The protein below binds the small molecule below.
Small molecule (SMILES): Cc1oc(-c2ccccc2)nc1CCCc1ccc(C[C@@H](C(=O)O)n2nccn2)cc1

Binding-site contacts:
Ligand atom C22 contacts residue ILE135 of chain 1.A at 3.6 Å (hydrophobic).
Ligand atom C24 contacts residue CYS79 of chain 1.A at 3.6 Å (hydrophobic).
Ligand atom C4 contacts residue SER83 of chain 1.A at 3.3 Å.
Ligand atom O1 contacts residue HIS117 of chain 1.A at 3.7 Å.
Ligand atom C24 contacts residue ILE135 of chain 1.A at 3.8 Å (hydrophobic).
Ligand atom C2 contacts residue SER83 of chain 1.A at 3.4 Å.
Ligand atom N9 contacts residue HIS243 of chain 1.A at 3.0 Å (h-bond).
Ligand atom O1 contacts residue HIS243 of chain 1.A at 3.0 Å (h-bond).
Ligand atom C12 contacts residue SER83 of chain 1.A at 3.6 Å.
Ligand atom C25 contacts residue CYS79 of chain 1.A at 3.8 Å (hydrophobic).
Ligand atom N6 contacts residue GLN80 of chain 1.A at 3.6 Å (h-bond).
Ligand atom C20 contacts residue ILE135 of chain 1.A at 3.6 Å (hydrophobic).
Ligand atom C12 contacts residue ILE120 of chain 1.A at 3.9 Å (hydrophobic).
Ligand atom C8 contacts residue PHE76 of chain 1.A at 3.5 Å (hydrophobic).
Ligand atom C7 contacts residue GLN80 of chain 1.A at 3.9 Å.
Ligand atom C17 contacts residue LEU124 of chain 1.A at 3.7 Å (hydrophobic).
Ligand atom N21 contacts residue ILE135 of chain 1.A at 3.5 Å.
Ligand atom C10 contacts residue SER83 of chain 1.A at 3.6 Å.
Ligand atom N5 contacts residue HIS243 of chain 1.A at 3.9 Å.
Ligand atom O1 contacts residue LEU247 of chain 1.A at 3.9 Å.
Ligand atom C2 contacts residue HIS117 of chain 1.A at 3.4 Å.
Ligand atom O23 contacts residue CYS79 of chain 1.A at 3.8 Å.
Ligand atom O3 contacts residue HIS117 of chain 1.A at 2.7 Å (h-bond).
Ligand atom N6 contacts residue CYS79 of chain 1.A at 3.8 Å.
Ligand atom C7 contacts residue CYS79 of chain 1.A at 3.8 Å (hydrophobic).
Ligand atom C15 contacts residue MET158 of chain 1.A at 3.7 Å (hydrophobic).
Ligand atom C8 contacts residue HIS243 of chain 1.A at 3.7 Å.
Ligand atom C30 contacts residue GLY78 of chain 1.A at 3.8 Å.
Ligand atom C7 contacts residue PHE76 of chain 1.A at 3.5 Å (hydrophobic).
Ligand atom C2 contacts residue TYR267 of chain 1.A at 3.5 Å (hydrophobic).
Ligand atom O3 contacts residue TYR267 of chain 1.A at 3.7 Å.
Ligand atom C25 contacts residue LEU147 of chain 1.A at 3.8 Å (hydrophobic).
Ligand atom O3 contacts residue SER83 of chain 1.A at 2.6 Å (h-bond).
Ligand atom C12 contacts residue CYS79 of chain 1.A at 3.8 Å (hydrophobic).
Ligand atom C31 contacts residue GLY78 of chain 1.A at 3.8 Å.
Ligand atom O23 contacts residue ILE135 of chain 1.A at 3.8 Å.
Ligand atom C29 contacts residue GLY78 of chain 1.A at 3.9 Å.
Ligand atom O3 contacts residue LEU263 of chain 1.A at 3.4 Å.
Ligand atom C10 contacts residue TYR121 of chain 1.A at 3.7 Å (hydrophobic).
Ligand atom O1 contacts residue TYR267 of chain 1.A at 2.7 Å (h-bond).

Sequence of chain 1.A:
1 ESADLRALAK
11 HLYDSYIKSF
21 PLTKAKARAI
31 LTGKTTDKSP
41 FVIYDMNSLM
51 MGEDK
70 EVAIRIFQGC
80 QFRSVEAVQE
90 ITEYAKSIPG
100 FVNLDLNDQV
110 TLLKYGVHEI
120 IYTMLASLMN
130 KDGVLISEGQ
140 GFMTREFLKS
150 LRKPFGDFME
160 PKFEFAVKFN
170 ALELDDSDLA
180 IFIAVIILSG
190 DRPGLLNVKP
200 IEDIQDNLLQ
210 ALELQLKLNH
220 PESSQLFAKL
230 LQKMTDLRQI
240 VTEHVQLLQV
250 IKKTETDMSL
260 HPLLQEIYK